The protein below binds the small molecule below.
Small molecule (SMILES): CC(=O)N[C@@H]1[C@@H](O)[C@H](O)[C@@H](CO)O[C@H]1O

Sequence of chain 4.A:
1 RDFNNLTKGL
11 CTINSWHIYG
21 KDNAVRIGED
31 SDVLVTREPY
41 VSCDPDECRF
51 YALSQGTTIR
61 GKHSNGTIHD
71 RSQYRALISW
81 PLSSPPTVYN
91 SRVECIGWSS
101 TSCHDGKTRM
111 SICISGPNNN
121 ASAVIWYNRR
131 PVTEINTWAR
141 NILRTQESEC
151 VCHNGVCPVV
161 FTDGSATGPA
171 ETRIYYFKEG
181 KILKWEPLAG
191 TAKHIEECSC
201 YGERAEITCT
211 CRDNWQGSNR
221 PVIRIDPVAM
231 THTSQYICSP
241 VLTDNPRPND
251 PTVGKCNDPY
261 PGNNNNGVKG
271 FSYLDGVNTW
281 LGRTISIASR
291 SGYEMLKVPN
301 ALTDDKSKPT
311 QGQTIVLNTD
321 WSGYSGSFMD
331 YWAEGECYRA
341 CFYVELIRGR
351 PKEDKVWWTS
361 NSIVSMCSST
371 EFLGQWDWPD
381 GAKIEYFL

Binding-site contacts:
Ligand atom C7 contacts residue ASP2 of chain 4.A at 3.9 Å.
Ligand atom C8 contacts residue ASP2 of chain 4.A at 3.7 Å.
Ligand atom C4 contacts residue NAG1 of chain 4.D at 2.8 Å.
Ligand atom C7 contacts residue ASN5 of chain 4.A at 3.8 Å.
Ligand atom C4 contacts residue ASN5 of chain 4.A at 4.2 Å.
Ligand atom C6 contacts residue ASN154 of chain 4.A at 4.4 Å.
Ligand atom C3 contacts residue PHE3 of chain 4.A at 4.3 Å (hydrophobic).
Ligand atom O3 contacts residue NAG1 of chain 4.D at 2.8 Å (h-bond).
Ligand atom C3 contacts residue ASN5 of chain 4.A at 3.9 Å.
Ligand atom N2 contacts residue ASN5 of chain 4.A at 3.0 Å (h-bond).
Ligand atom C7 contacts residue PHE3 of chain 4.A at 3.5 Å (hydrophobic).
Ligand atom C1 contacts residue PHE3 of chain 4.A at 3.7 Å (hydrophobic).
Ligand atom O5 contacts residue ASN154 of chain 4.A at 3.9 Å.
Ligand atom O7 contacts residue ASN5 of chain 4.A at 4.1 Å.
Ligand atom C6 contacts residue NAG1 of chain 4.D at 3.7 Å.
Ligand atom C8 contacts residue PHE3 of chain 4.A at 3.5 Å (hydrophobic).
Ligand atom C5 contacts residue ASN154 of chain 4.A at 3.5 Å.
Ligand atom O6 contacts residue NAG1 of chain 4.D at 3.6 Å.
Ligand atom C2 contacts residue PHE3 of chain 4.A at 3.7 Å (hydrophobic).
Ligand atom N2 contacts residue PHE3 of chain 4.A at 2.7 Å (h-bond).
Ligand atom C3 contacts residue ASP2 of chain 4.A at 3.9 Å.
Ligand atom C3 contacts residue NAG1 of chain 4.D at 3.6 Å.
Ligand atom O5 contacts residue ASN5 of chain 4.A at 2.3 Å (h-bond).
Ligand atom C5 contacts residue NAG1 of chain 4.D at 4.0 Å.
Ligand atom O6 contacts residue ASN154 of chain 4.A at 3.5 Å (h-bond).
Ligand atom O4 contacts residue ASN154 of chain 4.A at 4.3 Å.
Ligand atom O4 contacts residue NAG1 of chain 4.D at 2.1 Å.
Ligand atom C4 contacts residue ASN154 of chain 4.A at 4.5 Å.
Ligand atom C5 contacts residue ASN5 of chain 4.A at 3.6 Å.
Ligand atom C1 contacts residue ASN5 of chain 4.A at 1.5 Å.
Ligand atom O3 contacts residue ASP2 of chain 4.A at 2.7 Å (salt-bridge).
Ligand atom C2 contacts residue ASN5 of chain 4.A at 2.5 Å.
Ligand atom C1 contacts residue ASN154 of chain 4.A at 4.1 Å.
Ligand atom N2 contacts residue ASP2 of chain 4.A at 3.8 Å.